Binding-site contacts:
Ligand atom C7 contacts residue ASN187 of chain 1.C at 4.0 Å.
Ligand atom C4 contacts residue ASN187 of chain 1.C at 4.3 Å.
Ligand atom O4 contacts residue SER44 of chain 1.D at 4.2 Å.
Ligand atom N2 contacts residue ASN187 of chain 1.C at 2.9 Å (h-bond).
Ligand atom O6 contacts residue ASN188 of chain 1.C at 3.9 Å.
Ligand atom O5 contacts residue ASN187 of chain 1.C at 2.5 Å (h-bond).
Ligand atom C1 contacts residue ASN187 of chain 1.C at 1.5 Å.
Ligand atom C3 contacts residue ASN187 of chain 1.C at 3.8 Å.
Ligand atom C5 contacts residue ASN187 of chain 1.C at 3.7 Å.
Ligand atom C2 contacts residue ASN187 of chain 1.C at 2.5 Å.

The small molecule below binds the protein below.
Small molecule (SMILES): CC(=O)N[C@@H]1[C@@H](O)[C@H](O)[C@@H](CO)O[C@H]1O

Sequence of chain 1.C:
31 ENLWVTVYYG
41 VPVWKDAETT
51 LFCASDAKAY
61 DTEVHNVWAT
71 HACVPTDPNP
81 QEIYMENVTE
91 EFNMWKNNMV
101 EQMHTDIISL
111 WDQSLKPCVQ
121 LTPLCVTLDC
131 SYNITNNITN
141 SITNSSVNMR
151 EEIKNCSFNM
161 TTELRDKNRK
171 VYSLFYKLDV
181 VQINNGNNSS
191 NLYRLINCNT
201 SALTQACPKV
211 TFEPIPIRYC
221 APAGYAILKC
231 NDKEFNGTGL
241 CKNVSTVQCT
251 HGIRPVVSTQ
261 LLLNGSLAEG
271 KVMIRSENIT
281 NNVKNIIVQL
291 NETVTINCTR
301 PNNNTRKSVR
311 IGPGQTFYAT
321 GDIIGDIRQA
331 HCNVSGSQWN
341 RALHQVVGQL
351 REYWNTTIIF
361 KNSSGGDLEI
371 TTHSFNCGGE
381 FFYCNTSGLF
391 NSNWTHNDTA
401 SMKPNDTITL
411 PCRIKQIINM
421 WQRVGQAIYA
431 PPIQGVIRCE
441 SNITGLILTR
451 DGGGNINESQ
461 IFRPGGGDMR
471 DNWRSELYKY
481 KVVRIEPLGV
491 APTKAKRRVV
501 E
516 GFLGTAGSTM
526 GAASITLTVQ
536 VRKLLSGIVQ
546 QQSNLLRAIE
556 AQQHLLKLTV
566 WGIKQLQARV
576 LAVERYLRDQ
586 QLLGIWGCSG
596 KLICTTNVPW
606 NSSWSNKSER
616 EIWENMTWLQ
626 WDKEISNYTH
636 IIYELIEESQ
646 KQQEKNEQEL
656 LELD

Sequence of chain 1.D:
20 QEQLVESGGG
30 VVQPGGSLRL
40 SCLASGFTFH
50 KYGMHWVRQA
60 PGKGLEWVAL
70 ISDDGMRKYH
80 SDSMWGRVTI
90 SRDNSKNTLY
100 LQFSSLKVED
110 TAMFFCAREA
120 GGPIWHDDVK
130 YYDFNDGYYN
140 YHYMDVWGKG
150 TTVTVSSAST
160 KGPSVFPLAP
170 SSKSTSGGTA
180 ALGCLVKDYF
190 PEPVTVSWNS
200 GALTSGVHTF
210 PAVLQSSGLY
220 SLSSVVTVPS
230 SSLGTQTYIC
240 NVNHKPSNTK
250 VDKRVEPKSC